The small molecule below binds the protein below.
Small molecule (SMILES): CCCCCCCCCC(=O)N(CCO)C[C@@H](O)[C@@H](O)[C@@H](O)[C@@H](O)CO

Sequence of chain 1.B:
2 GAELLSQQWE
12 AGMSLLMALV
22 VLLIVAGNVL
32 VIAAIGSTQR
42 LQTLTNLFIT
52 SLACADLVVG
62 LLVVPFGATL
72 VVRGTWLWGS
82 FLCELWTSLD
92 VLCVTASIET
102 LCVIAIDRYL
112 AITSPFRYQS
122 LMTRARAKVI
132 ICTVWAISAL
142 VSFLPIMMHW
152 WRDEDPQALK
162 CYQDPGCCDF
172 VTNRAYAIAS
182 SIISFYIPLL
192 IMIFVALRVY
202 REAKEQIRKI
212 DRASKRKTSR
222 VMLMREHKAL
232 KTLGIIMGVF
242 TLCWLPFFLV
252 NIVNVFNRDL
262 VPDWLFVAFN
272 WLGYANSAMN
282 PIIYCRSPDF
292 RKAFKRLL

Binding-site contacts:
Ligand atom C1 contacts residue TRP136 of chain 1.B at 3.9 Å (hydrophobic).
Ligand atom C1 contacts residue ALA140 of chain 1.B at 4.0 Å (hydrophobic).
Ligand atom C15 contacts residue CYS133 of chain 1.B at 4.0 Å (hydrophobic).
Ligand atom C9 contacts residue TRP136 of chain 1.B at 4.2 Å (hydrophobic).
Ligand atom C35 contacts residue CYS133 of chain 1.B at 3.6 Å (hydrophobic).
Ligand atom C0 contacts residue Y011 of chain 1.N at 4.0 Å.
Ligand atom C18 contacts residue CYS133 of chain 1.B at 4.5 Å (hydrophobic).
Ligand atom C35 contacts residue VAL130 of chain 1.B at 4.0 Å (hydrophobic).
Ligand atom C0 contacts residue TRP136 of chain 1.B at 4.0 Å (hydrophobic).
Ligand atom C0 contacts residue ALA140 of chain 1.B at 4.1 Å (hydrophobic).
Ligand atom C9 contacts residue Y011 of chain 1.N at 4.1 Å.
Ligand atom C12 contacts residue CYS133 of chain 1.B at 4.4 Å (hydrophobic).
Ligand atom C12 contacts residue ALA137 of chain 1.B at 4.1 Å (hydrophobic).
Ligand atom C27 contacts residue CYS133 of chain 1.B at 4.0 Å (hydrophobic).
Ligand atom C35 contacts residue LYS129 of chain 1.B at 4.4 Å.
Ligand atom N33 contacts residue CYS133 of chain 1.B at 4.4 Å.
Ligand atom C1 contacts residue ALA137 of chain 1.B at 4.3 Å (hydrophobic).
Ligand atom C9 contacts residue ALA137 of chain 1.B at 4.2 Å (hydrophobic).